Sequence of chain 1.C:
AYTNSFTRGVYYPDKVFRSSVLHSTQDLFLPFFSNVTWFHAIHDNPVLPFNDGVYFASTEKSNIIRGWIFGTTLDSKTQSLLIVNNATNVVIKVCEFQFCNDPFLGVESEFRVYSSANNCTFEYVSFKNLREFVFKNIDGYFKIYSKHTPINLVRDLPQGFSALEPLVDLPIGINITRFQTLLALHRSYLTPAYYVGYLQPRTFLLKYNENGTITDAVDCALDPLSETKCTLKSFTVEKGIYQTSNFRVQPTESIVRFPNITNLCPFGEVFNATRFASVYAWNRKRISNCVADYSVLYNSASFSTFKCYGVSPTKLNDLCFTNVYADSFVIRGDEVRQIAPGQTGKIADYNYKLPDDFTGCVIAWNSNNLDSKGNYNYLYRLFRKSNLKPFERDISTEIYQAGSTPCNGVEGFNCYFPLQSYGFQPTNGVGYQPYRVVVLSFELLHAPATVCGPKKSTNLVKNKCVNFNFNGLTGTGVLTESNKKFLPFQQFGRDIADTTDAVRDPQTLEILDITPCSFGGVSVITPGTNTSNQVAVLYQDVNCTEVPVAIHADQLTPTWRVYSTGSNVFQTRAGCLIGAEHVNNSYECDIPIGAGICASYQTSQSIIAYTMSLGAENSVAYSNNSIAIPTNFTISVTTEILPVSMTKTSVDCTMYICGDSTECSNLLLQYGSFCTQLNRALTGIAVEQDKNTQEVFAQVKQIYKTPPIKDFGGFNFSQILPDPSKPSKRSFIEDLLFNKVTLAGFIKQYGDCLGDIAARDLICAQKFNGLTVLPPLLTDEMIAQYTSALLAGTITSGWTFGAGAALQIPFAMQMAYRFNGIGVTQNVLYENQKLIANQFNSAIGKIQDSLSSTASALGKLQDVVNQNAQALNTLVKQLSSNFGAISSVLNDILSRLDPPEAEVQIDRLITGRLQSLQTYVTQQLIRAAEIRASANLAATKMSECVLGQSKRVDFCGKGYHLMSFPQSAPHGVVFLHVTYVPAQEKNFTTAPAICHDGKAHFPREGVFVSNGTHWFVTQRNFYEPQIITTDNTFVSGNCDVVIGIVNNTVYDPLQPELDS

The protein below binds the small molecule below.
Small molecule (SMILES): CC(=O)N[C@H]1[C@H](O[C@H]2[C@H](O)[C@@H](NC(C)=O)CO[C@@H]2CO)O[C@H](CO)[C@@H](O)[C@@H]1O

Binding-site contacts:
Ligand atom C4 contacts residue ASN1061 of chain 1.C at 4.2 Å.
Ligand atom C7 contacts residue ASN1061 of chain 1.C at 3.6 Å.
Ligand atom N2 contacts residue ASN1061 of chain 1.C at 3.0 Å (h-bond).
Ligand atom C3 contacts residue ASN1061 of chain 1.C at 3.8 Å.
Ligand atom O4 contacts residue ALA693 of chain 1.C at 4.2 Å.
Ligand atom O7 contacts residue ALA693 of chain 1.C at 4.0 Å.
Ligand atom C8 contacts residue GLU1059 of chain 1.C at 3.3 Å.
Ligand atom O7 contacts residue ASN1061 of chain 1.C at 3.8 Å.
Ligand atom C7 contacts residue ALA693 of chain 1.C at 4.3 Å (hydrophobic).
Ligand atom O5 contacts residue ASN1061 of chain 1.C at 2.3 Å (h-bond).
Ligand atom C6 contacts residue ALA693 of chain 1.C at 4.2 Å (hydrophobic).
Ligand atom C5 contacts residue ALA693 of chain 1.C at 3.8 Å (hydrophobic).
Ligand atom C5 contacts residue ASN1061 of chain 1.C at 3.6 Å.
Ligand atom C2 contacts residue ASN1061 of chain 1.C at 2.5 Å.
Ligand atom C1 contacts residue ASN1061 of chain 1.C at 1.4 Å.